A small-molecule ligand and the protein it binds are described below.
Small molecule (SMILES): CC(C)CCC[C@@H](C)[C@H]1CC[C@H]2[C@@H]3CC=C4C[C@@H](OC(=O)CCC(=O)O)CC[C@]4(C)[C@H]3CC[C@]12C

Binding-site contacts:
Ligand atom CAI contacts residue PHE128 of chain 1.B at 4.3 Å (hydrophobic).
Ligand atom CAD contacts residue TYR49 of chain 1.B at 3.8 Å (hydrophobic).
Ligand atom CBH contacts residue PHE128 of chain 1.B at 4.4 Å (hydrophobic).
Ligand atom CAQ contacts residue PHE128 of chain 1.B at 4.3 Å (hydrophobic).
Ligand atom CAS contacts residue TYR49 of chain 1.B at 3.6 Å (hydrophobic).
Ligand atom CAZ contacts residue PHE128 of chain 1.B at 4.2 Å (hydrophobic).
Ligand atom CAD contacts residue PHE128 of chain 1.B at 3.5 Å (hydrophobic).
Ligand atom CBG contacts residue PHE128 of chain 1.B at 4.3 Å (hydrophobic).
Ligand atom CAL contacts residue ASN131 of chain 1.B at 4.4 Å.
Ligand atom CAJ contacts residue LEU56 of chain 1.B at 4.2 Å (hydrophobic).
Ligand atom CAX contacts residue ASN131 of chain 1.B at 3.8 Å.
Ligand atom CAQ contacts residue PHE124 of chain 1.B at 4.1 Å (hydrophobic).
Ligand atom CAE contacts residue ILE53 of chain 1.B at 3.6 Å (hydrophobic).
Ligand atom CAU contacts residue TYR49 of chain 1.B at 4.2 Å (hydrophobic).
Ligand atom CBD contacts residue PHE128 of chain 1.B at 3.7 Å (hydrophobic).
Ligand atom CBA contacts residue VAL114 of chain 1.B at 4.3 Å (hydrophobic).
Ligand atom CAO contacts residue LEU56 of chain 1.B at 4.4 Å (hydrophobic).
Ligand atom CAM contacts residue ASN131 of chain 1.B at 3.9 Å.
Ligand atom CAE contacts residue PHE128 of chain 1.B at 3.6 Å (hydrophobic).
Ligand atom CAP contacts residue PHE124 of chain 1.B at 4.5 Å (hydrophobic).
Ligand atom CAB contacts residue LEU56 of chain 1.B at 3.5 Å (hydrophobic).
Ligand atom CAK contacts residue PHE128 of chain 1.B at 4.2 Å (hydrophobic).
Ligand atom CAB contacts residue VAL114 of chain 1.B at 3.8 Å (hydrophobic).
Ligand atom CAE contacts residue TYR49 of chain 1.B at 4.1 Å (hydrophobic).
Ligand atom OAH contacts residue ASN131 of chain 1.B at 3.7 Å.
Ligand atom OAF contacts residue ASN131 of chain 1.B at 3.5 Å (h-bond).

Sequence of chain 1.B:
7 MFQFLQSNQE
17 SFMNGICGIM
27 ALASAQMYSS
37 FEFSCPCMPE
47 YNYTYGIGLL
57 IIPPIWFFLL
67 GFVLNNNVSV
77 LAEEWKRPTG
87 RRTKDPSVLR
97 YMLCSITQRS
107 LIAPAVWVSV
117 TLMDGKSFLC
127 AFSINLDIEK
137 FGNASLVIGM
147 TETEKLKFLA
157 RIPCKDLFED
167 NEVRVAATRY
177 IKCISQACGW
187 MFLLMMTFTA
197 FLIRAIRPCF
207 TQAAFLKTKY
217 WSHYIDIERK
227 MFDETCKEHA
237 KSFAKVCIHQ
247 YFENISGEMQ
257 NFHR